Sequence of chain 15.E:
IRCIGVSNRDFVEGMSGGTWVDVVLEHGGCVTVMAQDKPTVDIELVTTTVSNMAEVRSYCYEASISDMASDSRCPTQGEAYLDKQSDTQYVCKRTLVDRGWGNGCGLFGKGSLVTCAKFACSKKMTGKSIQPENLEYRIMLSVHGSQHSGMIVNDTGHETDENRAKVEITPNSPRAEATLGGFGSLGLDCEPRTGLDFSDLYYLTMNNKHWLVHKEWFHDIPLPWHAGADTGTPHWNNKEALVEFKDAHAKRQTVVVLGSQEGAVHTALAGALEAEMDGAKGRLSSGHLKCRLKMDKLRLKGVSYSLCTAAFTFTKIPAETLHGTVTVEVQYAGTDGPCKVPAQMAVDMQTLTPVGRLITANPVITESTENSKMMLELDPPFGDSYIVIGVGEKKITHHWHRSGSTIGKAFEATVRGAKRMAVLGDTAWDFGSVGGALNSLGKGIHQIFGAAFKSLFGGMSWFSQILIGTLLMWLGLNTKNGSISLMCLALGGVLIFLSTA

This small molecule binds to this protein.
Small molecule (SMILES): CC(=O)N[C@H]1[C@H](O[C@H]2[C@H](O)[C@@H](NC(C)=O)CO[C@@H]2CO)O[C@H](CO)[C@@H](O)[C@@H]1O

Binding-site contacts:
Ligand atom C7 contacts residue ASN154 of chain 15.E at 3.7 Å.
Ligand atom C3 contacts residue THR156 of chain 15.E at 4.4 Å.
Ligand atom O7 contacts residue ASN154 of chain 15.E at 3.2 Å (h-bond).
Ligand atom C1 contacts residue ASN154 of chain 15.E at 3.1 Å.
Ligand atom N2 contacts residue THR156 of chain 15.E at 3.2 Å.
Ligand atom C2 contacts residue ASN154 of chain 15.E at 4.1 Å.
Ligand atom O5 contacts residue ASN154 of chain 15.E at 3.8 Å.
Ligand atom C8 contacts residue THR156 of chain 15.E at 3.7 Å.
Ligand atom N2 contacts residue ASN154 of chain 15.E at 4.0 Å.
Ligand atom O5 contacts residue MET151 of chain 15.E at 4.2 Å.
Ligand atom C7 contacts residue THR156 of chain 15.E at 3.6 Å.
Ligand atom O6 contacts residue MET151 of chain 15.E at 3.5 Å.
Ligand atom C8 contacts residue ASN154 of chain 15.E at 4.5 Å.
Ligand atom C2 contacts residue THR156 of chain 15.E at 3.9 Å.
Ligand atom O7 contacts residue THR156 of chain 15.E at 4.5 Å.
Ligand atom C1 contacts residue THR156 of chain 15.E at 3.6 Å.